Binding-site contacts:
Ligand atom C contacts residue PRO102 of chain 1.C at 3.6 Å (hydrophobic).
Ligand atom N contacts residue THR96 of chain 1.F at 3.3 Å (h-bond).
Ligand atom C contacts residue HIS31 of chain 1.F at 3.4 Å.
Ligand atom O contacts residue HIS39 of chain 1.F at 3.2 Å.
Ligand atom CB contacts residue TYR41 of chain 1.F at 3.2 Å (hydrophobic).
Ligand atom O contacts residue HIS31 of chain 1.F at 3.2 Å.
Ligand atom CB contacts residue ILE99 of chain 1.F at 3.6 Å (hydrophobic).
Ligand atom CG1 contacts residue GLY108 of chain 1.C at 3.3 Å.
Ligand atom CG2 contacts residue VAL110 of chain 1.C at 3.7 Å (hydrophobic).
Ligand atom N contacts residue ASP111 of chain 1.C at 3.1 Å (salt-bridge).
Ligand atom CB contacts residue GLU94 of chain 1.F at 3.3 Å.
Ligand atom O contacts residue HIS39 of chain 1.F at 3.5 Å (h-bond).
Ligand atom O contacts residue ASP111 of chain 1.C at 3.6 Å.
Ligand atom CA contacts residue THR96 of chain 1.F at 3.3 Å.
Ligand atom CA contacts residue VAL103 of chain 1.C at 3.2 Å (hydrophobic).
Ligand atom N contacts residue TYR41 of chain 1.F at 2.7 Å (h-bond).
Ligand atom O contacts residue GLU101 of chain 1.C at 3.4 Å.
Ligand atom O contacts residue HIS31 of chain 1.F at 3.1 Å (h-bond).
Ligand atom O contacts residue THR96 of chain 1.F at 2.6 Å (h-bond).
Ligand atom CA contacts residue THR96 of chain 1.F at 3.6 Å.
Ligand atom C contacts residue THR96 of chain 1.F at 3.7 Å.
Ligand atom CA contacts residue TYR37 of chain 1.F at 3.3 Å (hydrophobic).
Ligand atom C contacts residue TYR37 of chain 1.F at 3.6 Å (hydrophobic).
Ligand atom C contacts residue THR96 of chain 1.F at 3.7 Å.
Ligand atom O contacts residue TYR37 of chain 1.F at 3.5 Å.
Ligand atom CA contacts residue PRO102 of chain 1.C at 3.5 Å (hydrophobic).
Ligand atom CB contacts residue HIS39 of chain 1.F at 3.5 Å.
Ligand atom N contacts residue PRO102 of chain 1.C at 2.9 Å (h-bond).
Ligand atom N contacts residue VAL103 of chain 1.C at 3.4 Å (h-bond).
Ligand atom C contacts residue LEU97 of chain 1.F at 3.6 Å (hydrophobic).
Ligand atom N contacts residue LEU97 of chain 1.F at 3.1 Å (h-bond).
Ligand atom CB contacts residue LEU97 of chain 1.F at 3.5 Å (hydrophobic).
Ligand atom CG2 contacts residue PHE101 of chain 1.F at 3.5 Å (hydrophobic).
Ligand atom O contacts residue GLU55 of chain 1.F at 3.4 Å (salt-bridge).
Ligand atom CB contacts residue TYR54 of chain 1.F at 3.6 Å (hydrophobic).
Ligand atom CG1 contacts residue TYR54 of chain 1.F at 3.6 Å (hydrophobic).
Ligand atom CA contacts residue TYR41 of chain 1.F at 3.2 Å (hydrophobic).
Ligand atom CA contacts residue LEU97 of chain 1.F at 3.3 Å (hydrophobic).
Ligand atom O contacts residue TYR54 of chain 1.F at 3.2 Å.
Ligand atom N contacts residue THR96 of chain 1.F at 2.7 Å (h-bond).

This protein binds this small molecule.
Small molecule (SMILES): CC[C@H](C)[C@H](NC(=O)CNC(=O)[C@@H](NC(=O)[C@H](C)N)C(C)C)C(=O)NCC(=O)N[C@@H](C)C(=O)N[C@H](C(=O)N[C@H](C=O)Cc1ccccc1)C(C)C

Sequence of chain 1.F:
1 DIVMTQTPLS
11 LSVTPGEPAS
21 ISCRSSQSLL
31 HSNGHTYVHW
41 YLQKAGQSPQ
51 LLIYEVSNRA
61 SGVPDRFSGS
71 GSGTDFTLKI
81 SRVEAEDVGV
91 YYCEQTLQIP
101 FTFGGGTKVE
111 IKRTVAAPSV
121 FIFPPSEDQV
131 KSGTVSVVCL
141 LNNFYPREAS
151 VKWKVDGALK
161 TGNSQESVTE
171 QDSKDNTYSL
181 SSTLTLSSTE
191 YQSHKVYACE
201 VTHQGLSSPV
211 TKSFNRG

Sequence of chain 1.C:
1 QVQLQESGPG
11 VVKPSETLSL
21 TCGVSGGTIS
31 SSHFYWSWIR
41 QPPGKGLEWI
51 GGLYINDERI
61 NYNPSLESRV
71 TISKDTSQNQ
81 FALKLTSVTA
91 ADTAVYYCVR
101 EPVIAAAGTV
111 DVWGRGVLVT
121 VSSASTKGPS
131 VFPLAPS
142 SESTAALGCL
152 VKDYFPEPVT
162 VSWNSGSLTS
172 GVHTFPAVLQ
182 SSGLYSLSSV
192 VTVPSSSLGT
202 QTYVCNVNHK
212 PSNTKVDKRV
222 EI